Binding-site contacts:
Ligand atom N9 contacts residue GOL1 of chain 1.Q at 3.1 Å (h-bond).
Ligand atom N7 contacts residue GLY111 of chain 1.F at 3.4 Å (h-bond).
Ligand atom C5 contacts residue GLY111 of chain 1.F at 3.5 Å.
Ligand atom C5 contacts residue PHE208 of chain 1.F at 3.7 Å (hydrophobic).
Ligand atom C2 contacts residue PHE208 of chain 1.F at 3.9 Å (hydrophobic).
Ligand atom N1 contacts residue PHE208 of chain 1.F at 3.6 Å.
Ligand atom C2 contacts residue MET227 of chain 1.F at 3.9 Å (hydrophobic).
Ligand atom C8 contacts residue CYS110 of chain 1.F at 3.5 Å (hydrophobic).
Ligand atom N6 contacts residue ASP253 of chain 1.F at 3.1 Å (salt-bridge).
Ligand atom C8 contacts residue ASP251 of chain 1.F at 3.6 Å.
Ligand atom C4 contacts residue ALA109 of chain 1.F at 4.0 Å (hydrophobic).
Ligand atom C6 contacts residue PHE208 of chain 1.F at 3.7 Å (hydrophobic).
Ligand atom C6 contacts residue GLY111 of chain 1.F at 3.7 Å.
Ligand atom C4 contacts residue PHE208 of chain 1.F at 3.8 Å (hydrophobic).
Ligand atom N9 contacts residue ALA109 of chain 1.F at 3.3 Å (h-bond).
Ligand atom N6 contacts residue ASP251 of chain 1.F at 3.0 Å (salt-bridge).
Ligand atom C6 contacts residue ASP251 of chain 1.F at 4.0 Å.
Ligand atom N6 contacts residue VAL262 of chain 1.F at 3.8 Å.
Ligand atom N1 contacts residue VAL225 of chain 1.F at 3.8 Å.
Ligand atom N7 contacts residue VAL267 of chain 1.F at 3.8 Å.
Ligand atom C8 contacts residue VAL267 of chain 1.F at 3.7 Å (hydrophobic).
Ligand atom N9 contacts residue CYS110 of chain 1.F at 3.7 Å.
Ligand atom N6 contacts residue GLY111 of chain 1.F at 3.6 Å.
Ligand atom C6 contacts residue VAL225 of chain 1.F at 3.9 Å (hydrophobic).
Ligand atom C8 contacts residue ALA109 of chain 1.F at 3.7 Å (hydrophobic).
Ligand atom N3 contacts residue VAL225 of chain 1.F at 3.9 Å.
Ligand atom N3 contacts residue GOL1 of chain 1.Q at 3.8 Å.
Ligand atom N3 contacts residue MET227 of chain 1.F at 3.7 Å.
Ligand atom C5 contacts residue ASP251 of chain 1.F at 3.9 Å.
Ligand atom N6 contacts residue VAL225 of chain 1.F at 3.9 Å.
Ligand atom C8 contacts residue THR250 of chain 1.F at 3.4 Å.
Ligand atom C2 contacts residue VAL225 of chain 1.F at 3.7 Å (hydrophobic).
Ligand atom C8 contacts residue GOL1 of chain 1.Q at 3.8 Å.
Ligand atom C2 contacts residue ASN226 of chain 1.F at 3.9 Å.
Ligand atom N7 contacts residue THR250 of chain 1.F at 3.6 Å (h-bond).
Ligand atom N7 contacts residue ASP251 of chain 1.F at 2.8 Å (salt-bridge).
Ligand atom C5 contacts residue CYS110 of chain 1.F at 3.8 Å (hydrophobic).
Ligand atom C4 contacts residue VAL225 of chain 1.F at 4.0 Å (hydrophobic).
Ligand atom N7 contacts residue CYS110 of chain 1.F at 3.3 Å.
Ligand atom N3 contacts residue ASN226 of chain 1.F at 3.7 Å.

The protein below binds the small molecule below.
Small molecule (SMILES): Nc1ncnc2[nH]cnc12

Sequence of chain 1.F:
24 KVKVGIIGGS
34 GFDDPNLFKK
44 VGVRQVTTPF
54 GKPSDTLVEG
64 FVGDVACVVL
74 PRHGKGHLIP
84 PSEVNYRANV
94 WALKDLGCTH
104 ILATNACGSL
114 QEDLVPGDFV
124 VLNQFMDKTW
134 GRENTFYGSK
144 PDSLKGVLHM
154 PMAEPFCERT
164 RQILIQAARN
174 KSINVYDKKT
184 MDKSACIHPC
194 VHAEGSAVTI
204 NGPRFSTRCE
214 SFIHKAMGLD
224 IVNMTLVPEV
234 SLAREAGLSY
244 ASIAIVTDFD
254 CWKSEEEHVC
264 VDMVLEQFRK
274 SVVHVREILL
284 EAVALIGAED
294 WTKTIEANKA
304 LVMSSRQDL